A protein and the small-molecule ligand that binds it are described below.
Small molecule (SMILES): CC(=O)N[C@H]1[C@H](O[C@H]2[C@H](O)[C@@H](NC(C)=O)CO[C@@H]2CO)O[C@H](CO)[C@@H](O)[C@@H]1O

Binding-site contacts:
Ligand atom C7 contacts residue ASN616 of chain 1.B at 3.9 Å.
Ligand atom C8 contacts residue GLN644 of chain 1.B at 4.0 Å.
Ligand atom N2 contacts residue ASN616 of chain 1.B at 3.0 Å (h-bond).
Ligand atom C4 contacts residue ASN616 of chain 1.B at 4.2 Å.
Ligand atom C2 contacts residue ASN616 of chain 1.B at 2.5 Å.
Ligand atom O7 contacts residue ASN616 of chain 1.B at 4.3 Å.
Ligand atom O5 contacts residue ASN616 of chain 1.B at 2.3 Å (h-bond).
Ligand atom C1 contacts residue ASN616 of chain 1.B at 1.4 Å.
Ligand atom C5 contacts residue ASN616 of chain 1.B at 3.5 Å.
Ligand atom C8 contacts residue THR645 of chain 1.B at 4.1 Å.
Ligand atom C8 contacts residue ARG646 of chain 1.B at 4.2 Å.
Ligand atom N2 contacts residue GLN644 of chain 1.B at 4.3 Å.
Ligand atom C3 contacts residue ASN616 of chain 1.B at 3.8 Å.

Sequence of chain 1.B:
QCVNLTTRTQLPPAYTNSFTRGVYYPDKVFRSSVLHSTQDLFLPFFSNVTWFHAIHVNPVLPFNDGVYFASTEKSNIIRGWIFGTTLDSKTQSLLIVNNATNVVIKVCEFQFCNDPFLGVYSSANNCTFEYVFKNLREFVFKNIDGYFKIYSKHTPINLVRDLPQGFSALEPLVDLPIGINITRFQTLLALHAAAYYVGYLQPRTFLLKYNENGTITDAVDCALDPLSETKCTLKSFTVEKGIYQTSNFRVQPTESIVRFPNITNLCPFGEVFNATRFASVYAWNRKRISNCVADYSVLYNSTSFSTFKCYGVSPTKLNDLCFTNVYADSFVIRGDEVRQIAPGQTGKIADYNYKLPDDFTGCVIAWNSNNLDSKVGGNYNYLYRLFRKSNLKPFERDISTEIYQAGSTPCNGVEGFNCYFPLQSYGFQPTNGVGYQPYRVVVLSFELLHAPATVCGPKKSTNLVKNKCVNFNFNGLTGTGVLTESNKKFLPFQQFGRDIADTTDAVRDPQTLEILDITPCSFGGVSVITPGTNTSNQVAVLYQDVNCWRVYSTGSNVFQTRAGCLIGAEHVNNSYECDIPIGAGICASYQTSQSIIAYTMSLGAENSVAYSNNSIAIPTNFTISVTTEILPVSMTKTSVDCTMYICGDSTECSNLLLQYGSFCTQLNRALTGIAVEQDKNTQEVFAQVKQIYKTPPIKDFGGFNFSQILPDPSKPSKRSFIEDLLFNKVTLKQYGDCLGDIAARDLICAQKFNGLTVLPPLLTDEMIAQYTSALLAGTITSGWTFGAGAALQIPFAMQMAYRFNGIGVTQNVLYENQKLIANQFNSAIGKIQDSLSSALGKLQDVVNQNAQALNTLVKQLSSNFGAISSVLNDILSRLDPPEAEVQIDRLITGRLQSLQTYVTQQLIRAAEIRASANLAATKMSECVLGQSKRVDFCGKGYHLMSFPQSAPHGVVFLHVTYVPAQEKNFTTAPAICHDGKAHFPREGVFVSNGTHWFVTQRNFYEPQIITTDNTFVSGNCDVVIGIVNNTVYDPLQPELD